Sequence of chain 1.J:
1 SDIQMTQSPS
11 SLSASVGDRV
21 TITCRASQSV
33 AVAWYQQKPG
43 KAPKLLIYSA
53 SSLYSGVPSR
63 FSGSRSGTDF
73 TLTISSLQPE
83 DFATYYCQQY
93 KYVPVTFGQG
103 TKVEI

Sequence of chain 1.C:
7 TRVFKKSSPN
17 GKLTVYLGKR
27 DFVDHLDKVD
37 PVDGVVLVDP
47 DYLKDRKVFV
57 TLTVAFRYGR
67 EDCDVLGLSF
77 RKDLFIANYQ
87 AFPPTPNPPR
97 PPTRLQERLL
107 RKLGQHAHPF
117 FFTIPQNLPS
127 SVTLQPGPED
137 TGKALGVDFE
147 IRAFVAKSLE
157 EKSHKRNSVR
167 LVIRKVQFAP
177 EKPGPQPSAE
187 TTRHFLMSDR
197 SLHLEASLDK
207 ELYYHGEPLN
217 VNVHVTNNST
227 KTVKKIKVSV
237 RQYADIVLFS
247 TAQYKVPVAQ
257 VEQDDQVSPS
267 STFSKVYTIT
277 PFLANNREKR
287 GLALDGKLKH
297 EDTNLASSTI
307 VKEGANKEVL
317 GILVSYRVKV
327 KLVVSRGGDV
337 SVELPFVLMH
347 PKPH

Binding-site contacts:
Ligand atom CG2 contacts residue ARG26 of chain 1.C at 3.5 Å.
Ligand atom O contacts residue VAL9 of chain 1.C at 3.2 Å (h-bond).
Ligand atom CA contacts residue ARG8 of chain 1.C at 3.5 Å.
Ligand atom O contacts residue THR7 of chain 1.C at 2.8 Å (h-bond).
Ligand atom O3P contacts residue LYS12 of chain 1.C at 3.1 Å (salt-bridge).
Ligand atom O2P contacts residue ARG67 of chain 1.J at 3.5 Å (salt-bridge).
Ligand atom C contacts residue VAL9 of chain 1.C at 3.5 Å (hydrophobic).
Ligand atom N contacts residue VAL9 of chain 1.C at 3.0 Å (h-bond).
Ligand atom OG1 contacts residue LYS11 of chain 1.C at 3.2 Å (salt-bridge).
Ligand atom O3P contacts residue ARG67 of chain 1.J at 2.4 Å (salt-bridge).
Ligand atom CD1 contacts residue VAL9 of chain 1.C at 3.6 Å (hydrophobic).
Ligand atom OG1 contacts residue LEU167 of chain 1.C at 3.5 Å.
Ligand atom O contacts residue LYS11 of chain 1.C at 3.5 Å (salt-bridge).
Ligand atom N contacts residue SER13 of chain 1.C at 3.1 Å (h-bond).
Ligand atom CA contacts residue LYS108 of chain 1.C at 3.7 Å.
Ligand atom O2P contacts residue ARG8 of chain 1.C at 3.2 Å (salt-bridge).
Ligand atom OG contacts residue ARG8 of chain 1.C at 3.2 Å (salt-bridge).
Ligand atom CA contacts residue VAL9 of chain 1.C at 3.1 Å (hydrophobic).
Ligand atom CD2 contacts residue THR7 of chain 1.C at 3.3 Å.
Ligand atom CB contacts residue VAL9 of chain 1.C at 3.7 Å (hydrophobic).
Ligand atom N contacts residue LYS108 of chain 1.C at 3.7 Å.
Ligand atom O1P contacts residue LYS11 of chain 1.C at 3.0 Å (salt-bridge).
Ligand atom CG2 contacts residue LYS11 of chain 1.C at 3.5 Å.
Ligand atom CG2 contacts residue VAL9 of chain 1.C at 3.7 Å (hydrophobic).
Ligand atom P contacts residue ARG8 of chain 1.C at 3.4 Å.
Ligand atom CG2 contacts residue LYS108 of chain 1.C at 3.6 Å.
Ligand atom O2P contacts residue ARG26 of chain 1.C at 2.7 Å (salt-bridge).
Ligand atom P contacts residue LYS11 of chain 1.C at 3.5 Å.
Ligand atom O3P contacts residue ARG8 of chain 1.C at 2.7 Å (salt-bridge).
Ligand atom O contacts residue LYS11 of chain 1.C at 3.1 Å (salt-bridge).
Ligand atom N contacts residue LYS11 of chain 1.C at 3.0 Å (salt-bridge).
Ligand atom O contacts residue ARG8 of chain 1.C at 3.4 Å.
Ligand atom O2P contacts residue LYS108 of chain 1.C at 2.7 Å (salt-bridge).
Ligand atom O contacts residue PHE10 of chain 1.C at 3.4 Å.
Ligand atom OG1 contacts residue LYS12 of chain 1.C at 3.7 Å.
Ligand atom CA contacts residue LYS11 of chain 1.C at 3.6 Å.
Ligand atom N contacts residue ARG8 of chain 1.C at 3.6 Å (salt-bridge).
Ligand atom CD2 contacts residue ARG104 of chain 1.C at 3.5 Å.
Ligand atom O contacts residue LYS12 of chain 1.C at 3.7 Å.
Ligand atom CD1 contacts residue LEU105 of chain 1.C at 3.6 Å (hydrophobic).

A small-molecule ligand and the protein it binds are described below.
Small molecule (SMILES): CC(C)C[C@H](NC(=O)[C@H](CO)NC(=O)[C@@H](NC(=O)[C@H](COP(=O)(O)O)NC(=O)[C@@H](NC(=O)[C@@H](NC(=O)[C@H](CC(N)=O)NC(=O)[C@@H](N)CCC(=O)O)[C@@H](C)OP(=O)(O)O)C(C)C)[C@@H](C)OP(=O)(O)O)C(=O)NCC=O